This small molecule binds to this protein.
Small molecule (SMILES): O=C(O)Cc1ccc2ccccc2c1

Sequence of chain 1.B:
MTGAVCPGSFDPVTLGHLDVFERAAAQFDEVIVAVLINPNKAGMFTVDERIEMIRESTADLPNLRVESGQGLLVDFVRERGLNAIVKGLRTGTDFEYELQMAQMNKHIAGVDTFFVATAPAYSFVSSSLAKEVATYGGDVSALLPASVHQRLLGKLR

Binding-site contacts:
Ligand atom C10 contacts residue VAL36 of chain 1.B at 4.4 Å (hydrophobic).
Ligand atom C11 contacts residue GLN71 of chain 1.B at 3.4 Å.
Ligand atom C12 contacts residue LEU73 of chain 1.B at 4.3 Å (hydrophobic).
Ligand atom C05 contacts residue LEU37 of chain 1.B at 4.1 Å (hydrophobic).
Ligand atom C13 contacts residue LEU37 of chain 1.B at 3.8 Å (hydrophobic).
Ligand atom C10 contacts residue ALA35 of chain 1.B at 4.0 Å (hydrophobic).
Ligand atom C06 contacts residue GLY9 of chain 1.B at 4.3 Å.
Ligand atom C14 contacts residue LEU74 of chain 1.B at 3.8 Å (hydrophobic).
Ligand atom C13 contacts residue LEU74 of chain 1.B at 4.0 Å (hydrophobic).
Ligand atom C11 contacts residue GLY70 of chain 1.B at 3.4 Å.
Ligand atom O01 contacts residue LEU74 of chain 1.B at 3.7 Å.
Ligand atom C08 contacts residue ALA35 of chain 1.B at 4.3 Å (hydrophobic).
Ligand atom C14 contacts residue GLY72 of chain 1.B at 3.6 Å.
Ligand atom C09 contacts residue GLY70 of chain 1.B at 4.1 Å.
Ligand atom C10 contacts residue PHE77 of chain 1.B at 3.6 Å (hydrophobic).
Ligand atom C07 contacts residue PRO8 of chain 1.B at 3.9 Å (hydrophobic).
Ligand atom C12 contacts residue LEU37 of chain 1.B at 4.4 Å (hydrophobic).
Ligand atom C08 contacts residue LEU37 of chain 1.B at 3.9 Å (hydrophobic).
Ligand atom C09 contacts residue ALA35 of chain 1.B at 3.6 Å (hydrophobic).
Ligand atom C11 contacts residue PHE77 of chain 1.B at 3.8 Å (hydrophobic).
Ligand atom C06 contacts residue PRO8 of chain 1.B at 4.1 Å (hydrophobic).
Ligand atom C07 contacts residue GLY9 of chain 1.B at 4.0 Å.
Ligand atom C08 contacts residue LEU74 of chain 1.B at 4.1 Å (hydrophobic).
Ligand atom C10 contacts residue GLN71 of chain 1.B at 3.9 Å.
Ligand atom C05 contacts residue LEU74 of chain 1.B at 4.3 Å (hydrophobic).
Ligand atom C07 contacts residue LEU37 of chain 1.B at 3.6 Å (hydrophobic).
Ligand atom C02 contacts residue LEU74 of chain 1.B at 4.0 Å (hydrophobic).
Ligand atom C12 contacts residue GLY70 of chain 1.B at 4.3 Å.
Ligand atom C09 contacts residue VAL36 of chain 1.B at 4.0 Å (hydrophobic).
Ligand atom O03 contacts residue LEU74 of chain 1.B at 3.7 Å.
Ligand atom C14 contacts residue LEU37 of chain 1.B at 3.9 Å (hydrophobic).
Ligand atom C12 contacts residue GLY72 of chain 1.B at 3.6 Å.
Ligand atom C06 contacts residue LEU37 of chain 1.B at 3.9 Å (hydrophobic).
Ligand atom C12 contacts residue LEU74 of chain 1.B at 3.8 Å (hydrophobic).
Ligand atom C09 contacts residue LEU37 of chain 1.B at 4.0 Å (hydrophobic).
Ligand atom C13 contacts residue GLY72 of chain 1.B at 4.0 Å.
Ligand atom O01 contacts residue PRO8 of chain 1.B at 4.3 Å.
Ligand atom C10 contacts residue GLY70 of chain 1.B at 3.5 Å.
Ligand atom C12 contacts residue GLN71 of chain 1.B at 3.8 Å.
Ligand atom C07 contacts residue ALA35 of chain 1.B at 3.9 Å (hydrophobic).